Binding-site contacts:
Ligand atom O03 contacts residue ASP109 of chain 2.A at 4.0 Å.
Ligand atom C02 contacts residue HIS61 of chain 2.A at 3.1 Å.
Ligand atom O02 contacts residue MN1 of chain 2.C at 2.2 Å.
Ligand atom O02 contacts residue ASP109 of chain 2.A at 3.0 Å (salt-bridge).
Ligand atom O01 contacts residue ILE121 of chain 2.A at 2.7 Å (h-bond).
Ligand atom C02 contacts residue GLU81 of chain 2.A at 3.6 Å.
Ligand atom O01 contacts residue MN1 of chain 2.B at 2.3 Å.
Ligand atom O02 contacts residue GLU120 of chain 2.A at 2.8 Å (salt-bridge).
Ligand atom N04 contacts residue LYS54 of chain 2.A at 3.8 Å.
Ligand atom N09 contacts residue LYS54 of chain 2.A at 2.9 Å (salt-bridge).
Ligand atom O02 contacts residue MN1 of chain 2.B at 2.1 Å.
Ligand atom C22 contacts residue LYS54 of chain 2.A at 3.8 Å.
Ligand atom O02 contacts residue HIS61 of chain 2.A at 3.1 Å.
Ligand atom C02 contacts residue MN1 of chain 2.B at 3.0 Å.
Ligand atom C21 contacts residue LYS54 of chain 2.A at 3.6 Å.
Ligand atom O02 contacts residue GLU81 of chain 2.A at 3.6 Å (salt-bridge).
Ligand atom C03 contacts residue GLU81 of chain 2.A at 3.6 Å.
Ligand atom C04 contacts residue GLU81 of chain 2.A at 3.4 Å.
Ligand atom N08 contacts residue LYS54 of chain 2.A at 3.6 Å (salt-bridge).
Ligand atom N09 contacts residue TYR44 of chain 2.A at 3.9 Å.
Ligand atom N05 contacts residue TYR44 of chain 2.A at 3.7 Å.
Ligand atom C04 contacts residue MN1 of chain 2.C at 3.1 Å.
Ligand atom O03 contacts residue MN1 of chain 2.C at 2.2 Å.
Ligand atom C02 contacts residue GLU120 of chain 2.A at 3.6 Å.
Ligand atom O03 contacts residue LEU107 of chain 2.A at 3.9 Å.
Ligand atom C22 contacts residue TYR44 of chain 2.A at 3.8 Å (hydrophobic).
Ligand atom O03 contacts residue GLU81 of chain 2.A at 3.3 Å (salt-bridge).
Ligand atom C01 contacts residue MN1 of chain 2.B at 3.0 Å.
Ligand atom C19 contacts residue TYR44 of chain 2.A at 3.5 Å (hydrophobic).
Ligand atom C20 contacts residue TYR44 of chain 2.A at 3.7 Å (hydrophobic).
Ligand atom C06 contacts residue TYR44 of chain 2.A at 4.0 Å (hydrophobic).
Ligand atom C01 contacts residue GLU120 of chain 2.A at 3.7 Å.
Ligand atom N07 contacts residue TYR44 of chain 2.A at 3.5 Å.
Ligand atom N08 contacts residue TYR44 of chain 2.A at 3.7 Å.
Ligand atom O01 contacts residue HIS61 of chain 2.A at 2.7 Å (h-bond).
Ligand atom C21 contacts residue TYR44 of chain 2.A at 3.6 Å (hydrophobic).
Ligand atom C02 contacts residue MN1 of chain 2.C at 3.2 Å.
Ligand atom C03 contacts residue MN1 of chain 2.C at 3.5 Å.
Ligand atom C01 contacts residue HIS61 of chain 2.A at 3.1 Å.
Ligand atom O01 contacts residue GLU120 of chain 2.A at 3.2 Å (salt-bridge).

Sequence of chain 2.A:
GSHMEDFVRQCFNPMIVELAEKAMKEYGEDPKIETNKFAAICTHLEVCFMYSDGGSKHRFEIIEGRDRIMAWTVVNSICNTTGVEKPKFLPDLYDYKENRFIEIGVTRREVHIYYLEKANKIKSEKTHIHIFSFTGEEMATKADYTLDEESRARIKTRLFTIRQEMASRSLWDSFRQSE

A small-molecule ligand and the protein it binds are described below.
Small molecule (SMILES): CC(C)(NC(=O)OCc1ccccc1)c1nc(C(=O)NCCn2cnc3c(N)ncnc32)c(O)c(=O)[nH]1